This small molecule binds to this protein.
Small molecule (SMILES): CC(=O)N[C@H]1CO[C@H](CO)[C@@H](O[C@@H]2O[C@H](CO)[C@@H](O)[C@H](O)[C@H]2N)[C@@H]1O

Binding-site contacts:
Ligand atom C6 contacts residue HIS75 of chain 2.A at 3.8 Å.
Ligand atom N2 contacts residue ASN123 of chain 2.A at 3.1 Å (h-bond).
Ligand atom C3 contacts residue ASN123 of chain 2.A at 3.8 Å.
Ligand atom C8 contacts residue SER82 of chain 2.A at 3.8 Å.
Ligand atom O3 contacts residue GLU79 of chain 2.A at 3.9 Å.
Ligand atom C5 contacts residue ASN123 of chain 2.A at 3.7 Å.
Ligand atom O5 contacts residue HIS75 of chain 2.A at 3.9 Å.
Ligand atom O5 contacts residue ASN123 of chain 2.A at 2.4 Å (h-bond).
Ligand atom C3 contacts residue HIS75 of chain 2.A at 4.5 Å.
Ligand atom C7 contacts residue PHE121 of chain 2.A at 4.2 Å (hydrophobic).
Ligand atom N2 contacts residue GLU79 of chain 2.A at 4.2 Å.
Ligand atom C8 contacts residue GLU79 of chain 2.A at 4.0 Å.
Ligand atom O7 contacts residue PHE121 of chain 2.A at 4.3 Å.
Ligand atom C2 contacts residue ASN123 of chain 2.A at 2.5 Å.
Ligand atom C4 contacts residue ASN123 of chain 2.A at 4.3 Å.
Ligand atom O7 contacts residue ASN123 of chain 2.A at 3.4 Å (h-bond).
Ligand atom C7 contacts residue ASN123 of chain 2.A at 3.5 Å.
Ligand atom C1 contacts residue ASN123 of chain 2.A at 1.5 Å.
Ligand atom C8 contacts residue PHE121 of chain 2.A at 3.9 Å (hydrophobic).
Ligand atom C1 contacts residue HIS75 of chain 2.A at 4.1 Å.
Ligand atom C8 contacts residue TRP78 of chain 2.A at 3.6 Å (hydrophobic).
Ligand atom C5 contacts residue HIS75 of chain 2.A at 3.8 Å.

Sequence of chain 2.A:
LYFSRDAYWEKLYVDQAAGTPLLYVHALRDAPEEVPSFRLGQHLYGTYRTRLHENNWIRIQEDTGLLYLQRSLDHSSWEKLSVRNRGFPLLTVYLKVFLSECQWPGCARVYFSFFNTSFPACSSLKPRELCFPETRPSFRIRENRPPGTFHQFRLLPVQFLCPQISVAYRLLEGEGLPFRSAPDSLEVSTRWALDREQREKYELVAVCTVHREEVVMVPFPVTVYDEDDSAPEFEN